A protein and the small-molecule ligand that binds it are described below.
Small molecule (SMILES): CC(=O)N[C@@H]1[C@@H](O)[C@H](O)[C@@H](CO)O[C@H]1O

Binding-site contacts:
Ligand atom C2 contacts residue ASN154 of chain 43.A at 2.5 Å.
Ligand atom C5 contacts residue ASN154 of chain 43.A at 3.7 Å.
Ligand atom C6 contacts residue MET151 of chain 43.A at 4.0 Å (hydrophobic).
Ligand atom C1 contacts residue ASN154 of chain 43.A at 1.4 Å.
Ligand atom C5 contacts residue THR156 of chain 43.A at 4.1 Å.
Ligand atom C3 contacts residue THR156 of chain 43.A at 4.5 Å.
Ligand atom C8 contacts residue ASN154 of chain 43.A at 2.8 Å.
Ligand atom C3 contacts residue ASN154 of chain 43.A at 3.8 Å.
Ligand atom C7 contacts residue ASN154 of chain 43.A at 3.3 Å.
Ligand atom N2 contacts residue ASN154 of chain 43.A at 2.9 Å (h-bond).
Ligand atom C4 contacts residue ASN154 of chain 43.A at 4.3 Å.
Ligand atom N2 contacts residue THR156 of chain 43.A at 4.3 Å.
Ligand atom O5 contacts residue MET151 of chain 43.A at 3.9 Å.
Ligand atom O7 contacts residue ASN154 of chain 43.A at 4.3 Å.
Ligand atom O5 contacts residue THR156 of chain 43.A at 3.9 Å.
Ligand atom O6 contacts residue MET151 of chain 43.A at 4.0 Å.
Ligand atom C1 contacts residue THR156 of chain 43.A at 3.2 Å.
Ligand atom O5 contacts residue ASN154 of chain 43.A at 2.3 Å (h-bond).
Ligand atom C2 contacts residue THR156 of chain 43.A at 4.2 Å.

Sequence of chain 43.A:
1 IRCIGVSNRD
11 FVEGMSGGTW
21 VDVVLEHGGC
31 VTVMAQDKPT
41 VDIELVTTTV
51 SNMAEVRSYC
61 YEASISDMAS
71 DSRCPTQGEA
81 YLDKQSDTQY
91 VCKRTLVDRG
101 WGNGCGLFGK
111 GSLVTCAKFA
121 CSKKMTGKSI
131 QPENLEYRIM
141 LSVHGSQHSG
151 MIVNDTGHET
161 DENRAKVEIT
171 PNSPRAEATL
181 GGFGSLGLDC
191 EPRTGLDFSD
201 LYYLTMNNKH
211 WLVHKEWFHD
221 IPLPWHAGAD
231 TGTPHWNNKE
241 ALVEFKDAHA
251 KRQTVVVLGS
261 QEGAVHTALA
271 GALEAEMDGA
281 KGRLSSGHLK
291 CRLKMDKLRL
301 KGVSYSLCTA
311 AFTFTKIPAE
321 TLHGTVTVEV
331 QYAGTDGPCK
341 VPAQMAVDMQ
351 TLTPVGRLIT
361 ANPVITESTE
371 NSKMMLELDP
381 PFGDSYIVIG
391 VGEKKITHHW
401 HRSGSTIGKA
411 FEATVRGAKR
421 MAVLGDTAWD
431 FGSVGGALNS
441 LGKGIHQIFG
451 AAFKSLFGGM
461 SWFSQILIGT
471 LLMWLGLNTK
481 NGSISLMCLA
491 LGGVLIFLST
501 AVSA